Binding-site contacts:
Ligand atom C13 contacts residue ARG68 of chain 1.A at 3.8 Å.
Ligand atom O7 contacts residue ILE131 of chain 1.A at 3.8 Å.
Ligand atom O7 contacts residue HIS257 of chain 1.A at 3.5 Å.
Ligand atom N21 contacts residue PHE151 of chain 1.A at 3.8 Å.
Ligand atom C20 contacts residue PHE162 of chain 1.A at 3.8 Å (hydrophobic).
Ligand atom F39 contacts residue TRP279 of chain 1.A at 3.8 Å.
Ligand atom C18 contacts residue ARG141 of chain 1.A at 3.5 Å.
Ligand atom O33 contacts residue LEU96 of chain 1.A at 3.5 Å.
Ligand atom C15 contacts residue LEU96 of chain 1.A at 3.9 Å (hydrophobic).
Ligand atom C1 contacts residue ALA97 of chain 1.A at 3.6 Å (hydrophobic).
Ligand atom F40 contacts residue LEU167 of chain 1.A at 3.7 Å.
Ligand atom F39 contacts residue THR94 of chain 1.A at 3.8 Å.
Ligand atom O30 contacts residue ARG68 of chain 1.A at 3.5 Å.
Ligand atom C22 contacts residue SER100 of chain 1.A at 3.9 Å.
Ligand atom N8 contacts residue HIS257 of chain 1.A at 3.3 Å (h-bond).
Ligand atom C2 contacts residue ALA97 of chain 1.A at 3.9 Å (hydrophobic).
Ligand atom C32 contacts residue ARG68 of chain 1.A at 3.6 Å.
Ligand atom C10 contacts residue PHE151 of chain 1.A at 3.7 Å (hydrophobic).
Ligand atom F38 contacts residue LEU264 of chain 1.A at 3.2 Å.
Ligand atom C16 contacts residue PHE151 of chain 1.A at 3.7 Å (hydrophobic).
Ligand atom C16 contacts residue ARG68 of chain 1.A at 3.3 Å.
Ligand atom C1 contacts residue PHE93 of chain 1.A at 3.3 Å (hydrophobic).
Ligand atom C19 contacts residue ARG68 of chain 1.A at 3.6 Å.
Ligand atom O34 contacts residue ASN61 of chain 1.A at 3.5 Å (h-bond).
Ligand atom O34 contacts residue ARG68 of chain 1.A at 3.7 Å.
Ligand atom C13 contacts residue PHE151 of chain 1.A at 3.2 Å (hydrophobic).
Ligand atom C22 contacts residue MET134 of chain 1.A at 3.8 Å (hydrophobic).
Ligand atom C23 contacts residue PHE151 of chain 1.A at 3.7 Å (hydrophobic).
Ligand atom C19 contacts residue ARG141 of chain 1.A at 3.4 Å.
Ligand atom O7 contacts residue PHE171 of chain 1.A at 3.7 Å.
Ligand atom C26 contacts residue PHE151 of chain 1.A at 3.5 Å (hydrophobic).
Ligand atom C22 contacts residue THR138 of chain 1.A at 3.8 Å.
Ligand atom C20 contacts residue THR138 of chain 1.A at 3.8 Å.
Ligand atom C12 contacts residue ILE131 of chain 1.A at 3.9 Å (hydrophobic).
Ligand atom N24 contacts residue PHE151 of chain 1.A at 3.8 Å.
Ligand atom O30 contacts residue PHE151 of chain 1.A at 3.6 Å.
Ligand atom F39 contacts residue LEU271 of chain 1.A at 3.1 Å.
Ligand atom C18 contacts residue ARG68 of chain 1.A at 3.0 Å.
Ligand atom C15 contacts residue PHE93 of chain 1.A at 3.6 Å (hydrophobic).
Ligand atom C32 contacts residue PHE151 of chain 1.A at 3.8 Å (hydrophobic).

Sequence of chain 1.A:
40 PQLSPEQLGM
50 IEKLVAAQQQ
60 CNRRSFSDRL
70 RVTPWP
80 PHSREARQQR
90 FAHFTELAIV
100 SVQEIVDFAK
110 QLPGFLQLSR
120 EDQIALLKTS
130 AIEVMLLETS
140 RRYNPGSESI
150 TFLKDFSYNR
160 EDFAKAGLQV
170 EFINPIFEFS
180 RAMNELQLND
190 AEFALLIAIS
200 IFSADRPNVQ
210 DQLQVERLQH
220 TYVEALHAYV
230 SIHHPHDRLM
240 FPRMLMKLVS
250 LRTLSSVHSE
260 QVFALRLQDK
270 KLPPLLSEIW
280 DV

This small molecule binds to this protein.
Small molecule (SMILES): CCCc1c(OCCCN(C)C(=O)Nc2ccc(C(=O)O)cc2)ccc2c(C(F)(F)F)noc12